Binding-site contacts:
Ligand atom CG1 contacts residue THR488 of chain 4.GA at 4.2 Å.
Ligand atom N contacts residue PRO536 of chain 4.GA at 4.2 Å.
Ligand atom O contacts residue LEU534 of chain 4.GA at 4.3 Å.
Ligand atom O contacts residue HIS409 of chain 4.GA at 3.6 Å.
Ligand atom CD1 contacts residue GLN538 of chain 4.GA at 3.1 Å.
Ligand atom NE2 contacts residue PRO536 of chain 4.GA at 4.2 Å.
Ligand atom O contacts residue PRO536 of chain 4.GA at 3.8 Å.
Ligand atom CB contacts residue ILE535 of chain 4.GA at 4.2 Å (hydrophobic).
Ligand atom CA contacts residue TYR537 of chain 4.GA at 4.5 Å (hydrophobic).
Ligand atom CB contacts residue GLU481 of chain 4.GA at 3.6 Å.
Ligand atom CE1 contacts residue LEU413 of chain 4.GA at 4.2 Å (hydrophobic).
Ligand atom CG contacts residue TYR533 of chain 4.GA at 3.3 Å (hydrophobic).
Ligand atom CD1 contacts residue ILE535 of chain 4.GA at 4.0 Å (hydrophobic).
Ligand atom N contacts residue ILE535 of chain 4.GA at 3.7 Å.
Ligand atom CD1 contacts residue LEU413 of chain 4.GA at 4.1 Å (hydrophobic).
Ligand atom CD1 contacts residue THR488 of chain 4.GA at 4.2 Å.
Ligand atom CB contacts residue LEU534 of chain 4.GA at 4.3 Å (hydrophobic).
Ligand atom CD2 contacts residue MET485 of chain 4.GA at 4.0 Å (hydrophobic).
Ligand atom C contacts residue HIS409 of chain 4.GA at 4.4 Å.
Ligand atom CD contacts residue TYR537 of chain 4.GA at 4.5 Å (hydrophobic).
Ligand atom CA contacts residue ILE535 of chain 4.GA at 3.8 Å (hydrophobic).
Ligand atom ND2 contacts residue TYR533 of chain 4.GA at 3.7 Å.
Ligand atom CB contacts residue TYR533 of chain 4.GA at 3.6 Å (hydrophobic).
Ligand atom CG contacts residue TYR537 of chain 4.GA at 3.2 Å (hydrophobic).
Ligand atom CD2 contacts residue ALA484 of chain 4.GA at 3.6 Å (hydrophobic).
Ligand atom CB contacts residue TYR537 of chain 4.GA at 3.0 Å (hydrophobic).
Ligand atom CB contacts residue THR488 of chain 4.GA at 4.4 Å.
Ligand atom CD1 contacts residue ILE535 of chain 4.GA at 4.0 Å (hydrophobic).
Ligand atom CG contacts residue PRO536 of chain 4.GA at 4.5 Å (hydrophobic).
Ligand atom OD1 contacts residue TYR533 of chain 4.GA at 3.4 Å.
Ligand atom CD1 contacts residue PHE402 of chain 4.GA at 4.0 Å (hydrophobic).
Ligand atom CD2 contacts residue THR488 of chain 4.GA at 4.2 Å.

A small-molecule ligand and the protein it binds are described below.
Small molecule (SMILES): CC[C@H](C)[C@H](NC(=O)[C@H](CO)NC(=O)[C@H](CC(=O)O)NC(=O)[C@@H](N)CCC(=O)O)C(=O)N[C@@H](CC(C)C)C(=O)N[C@@H](CCC(N)=O)C(=O)N1CCC[C@H]1C(=O)NCC(=O)N[C@@H](C)C(=O)N[C@@H](Cc1ccccc1)C(=O)N[C@@H](CO)C(=O)N[C@@H](C)C(=O)N[C@H](C=O)CC(N)=O

Sequence of chain 4.GA:
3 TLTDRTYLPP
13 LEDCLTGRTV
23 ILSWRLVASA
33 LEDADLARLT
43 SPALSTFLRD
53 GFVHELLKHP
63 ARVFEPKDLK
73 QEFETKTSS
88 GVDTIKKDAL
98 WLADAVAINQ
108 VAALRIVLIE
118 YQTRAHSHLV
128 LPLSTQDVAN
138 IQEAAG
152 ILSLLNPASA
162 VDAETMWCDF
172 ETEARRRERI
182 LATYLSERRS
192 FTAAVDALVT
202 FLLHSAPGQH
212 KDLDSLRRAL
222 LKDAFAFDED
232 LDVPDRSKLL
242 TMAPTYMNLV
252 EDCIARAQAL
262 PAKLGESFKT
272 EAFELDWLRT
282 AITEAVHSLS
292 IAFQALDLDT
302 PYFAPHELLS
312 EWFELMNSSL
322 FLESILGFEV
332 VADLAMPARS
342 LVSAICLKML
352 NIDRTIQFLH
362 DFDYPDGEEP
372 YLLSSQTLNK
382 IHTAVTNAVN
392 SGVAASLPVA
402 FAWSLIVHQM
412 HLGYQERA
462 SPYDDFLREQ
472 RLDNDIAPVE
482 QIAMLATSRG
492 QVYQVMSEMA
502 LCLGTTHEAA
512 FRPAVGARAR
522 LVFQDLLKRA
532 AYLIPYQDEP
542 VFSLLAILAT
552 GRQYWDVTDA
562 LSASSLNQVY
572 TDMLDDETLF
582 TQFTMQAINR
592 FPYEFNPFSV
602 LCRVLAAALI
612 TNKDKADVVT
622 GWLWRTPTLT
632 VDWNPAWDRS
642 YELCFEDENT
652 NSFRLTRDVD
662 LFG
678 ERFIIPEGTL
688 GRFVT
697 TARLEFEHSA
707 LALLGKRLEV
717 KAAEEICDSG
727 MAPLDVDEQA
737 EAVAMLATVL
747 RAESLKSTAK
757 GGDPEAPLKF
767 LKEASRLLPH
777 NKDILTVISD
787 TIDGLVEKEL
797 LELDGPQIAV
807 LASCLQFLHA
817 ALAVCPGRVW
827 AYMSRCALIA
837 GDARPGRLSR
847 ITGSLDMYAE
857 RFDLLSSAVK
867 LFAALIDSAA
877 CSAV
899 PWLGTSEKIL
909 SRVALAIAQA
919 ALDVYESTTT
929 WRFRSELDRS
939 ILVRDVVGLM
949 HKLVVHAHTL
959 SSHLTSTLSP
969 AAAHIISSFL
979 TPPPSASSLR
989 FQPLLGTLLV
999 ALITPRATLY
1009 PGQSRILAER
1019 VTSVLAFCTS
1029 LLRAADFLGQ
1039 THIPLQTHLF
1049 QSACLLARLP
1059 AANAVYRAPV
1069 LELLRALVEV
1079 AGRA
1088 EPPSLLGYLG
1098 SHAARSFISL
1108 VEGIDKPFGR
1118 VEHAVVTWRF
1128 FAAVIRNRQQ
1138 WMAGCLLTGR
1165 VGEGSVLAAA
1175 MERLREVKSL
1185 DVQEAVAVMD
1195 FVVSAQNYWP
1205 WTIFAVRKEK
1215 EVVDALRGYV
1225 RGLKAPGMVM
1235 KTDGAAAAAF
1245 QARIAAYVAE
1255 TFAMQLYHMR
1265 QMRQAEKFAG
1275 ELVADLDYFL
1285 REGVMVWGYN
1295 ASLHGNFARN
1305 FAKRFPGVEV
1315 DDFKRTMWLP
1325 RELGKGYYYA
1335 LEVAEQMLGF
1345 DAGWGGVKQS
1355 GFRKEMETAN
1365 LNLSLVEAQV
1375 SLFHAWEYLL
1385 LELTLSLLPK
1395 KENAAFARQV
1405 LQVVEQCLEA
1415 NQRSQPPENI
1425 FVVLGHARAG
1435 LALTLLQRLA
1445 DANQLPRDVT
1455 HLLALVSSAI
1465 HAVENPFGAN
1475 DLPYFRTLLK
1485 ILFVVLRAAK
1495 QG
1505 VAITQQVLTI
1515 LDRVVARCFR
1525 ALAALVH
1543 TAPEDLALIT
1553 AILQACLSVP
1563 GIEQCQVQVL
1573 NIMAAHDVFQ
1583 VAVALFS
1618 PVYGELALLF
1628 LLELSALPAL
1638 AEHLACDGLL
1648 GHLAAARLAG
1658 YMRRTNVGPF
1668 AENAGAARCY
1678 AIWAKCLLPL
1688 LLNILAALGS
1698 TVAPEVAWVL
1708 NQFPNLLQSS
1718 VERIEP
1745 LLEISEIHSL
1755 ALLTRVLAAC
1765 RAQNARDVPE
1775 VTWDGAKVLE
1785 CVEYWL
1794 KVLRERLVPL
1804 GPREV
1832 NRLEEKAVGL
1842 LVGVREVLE